Sequence of chain 1.Q:
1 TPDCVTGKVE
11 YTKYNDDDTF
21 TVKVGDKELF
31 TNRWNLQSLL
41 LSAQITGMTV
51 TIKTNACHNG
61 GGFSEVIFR

The protein below binds the small molecule below.
Small molecule (SMILES): OC[C@H]1O[C@H](O[C@@H]2[C@H](O)[C@@H](O)[C@H](O[C@H]3[C@H](O)[C@@H](O)[C@H](O)O[C@@H]3CO)O[C@@H]2CO)[C@H](O)[C@@H](O)[C@H]1O

Binding-site contacts:
Ligand atom C4 contacts residue ARG33 of chain 1.Q at 4.5 Å.
Ligand atom O5 contacts residue ASN32 of chain 1.Q at 3.9 Å.
Ligand atom C4 contacts residue TRP34 of chain 1.Q at 3.6 Å (hydrophobic).
Ligand atom O3 contacts residue ASP18 of chain 1.R at 3.6 Å.
Ligand atom C3 contacts residue TRP34 of chain 1.Q at 3.7 Å (hydrophobic).
Ligand atom O4 contacts residue ARG33 of chain 1.Q at 3.2 Å.
Ligand atom O4 contacts residue ASP18 of chain 1.R at 3.0 Å (salt-bridge).
Ligand atom C4 contacts residue TRP34 of chain 1.R at 4.1 Å (hydrophobic).
Ligand atom C4 contacts residue ASP18 of chain 1.R at 3.4 Å.
Ligand atom C5 contacts residue TRP34 of chain 1.Q at 4.0 Å (hydrophobic).
Ligand atom C1 contacts residue TRP34 of chain 1.Q at 4.0 Å (hydrophobic).
Ligand atom C5 contacts residue TRP34 of chain 1.R at 4.2 Å (hydrophobic).
Ligand atom O6 contacts residue ARG33 of chain 1.Q at 3.5 Å.
Ligand atom C5 contacts residue TRP34 of chain 1.Q at 3.8 Å (hydrophobic).
Ligand atom O5 contacts residue ARG33 of chain 1.Q at 3.9 Å.
Ligand atom C1 contacts residue ASN32 of chain 1.Q at 3.7 Å.
Ligand atom O5 contacts residue TRP34 of chain 1.Q at 3.0 Å (h-bond).
Ligand atom O3 contacts residue ARG33 of chain 1.Q at 4.3 Å.
Ligand atom C3 contacts residue ASP18 of chain 1.R at 4.1 Å.
Ligand atom O6 contacts residue ASN35 of chain 1.Q at 2.9 Å (h-bond).
Ligand atom C6 contacts residue TRP34 of chain 1.R at 3.9 Å (hydrophobic).
Ligand atom C6 contacts residue TRP34 of chain 1.Q at 4.0 Å (hydrophobic).
Ligand atom O6 contacts residue TRP34 of chain 1.Q at 3.3 Å (h-bond).
Ligand atom C6 contacts residue TRP34 of chain 1.Q at 3.8 Å (hydrophobic).
Ligand atom C6 contacts residue ASN35 of chain 1.Q at 3.3 Å.
Ligand atom O3 contacts residue TRP34 of chain 1.Q at 4.0 Å.
Ligand atom O6 contacts residue TRP34 of chain 1.Q at 3.7 Å.
Ligand atom O6 contacts residue ASP18 of chain 1.R at 4.1 Å.
Ligand atom C6 contacts residue ARG33 of chain 1.Q at 4.4 Å.
Ligand atom C2 contacts residue ASN32 of chain 1.Q at 4.0 Å.
Ligand atom O6 contacts residue TYR14 of chain 1.R at 3.6 Å.

Sequence of chain 1.R:
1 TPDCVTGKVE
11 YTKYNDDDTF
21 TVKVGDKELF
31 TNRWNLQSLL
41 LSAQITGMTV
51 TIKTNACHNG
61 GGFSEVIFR